This protein binds this small molecule.
Small molecule (SMILES): O=C1c2ccccc2C(=O)[C@@H](Br)[C@H]1[C@H]1C(=O)c2ccccc2C(=O)[C@@H]1O

Sequence of chain 1.B:
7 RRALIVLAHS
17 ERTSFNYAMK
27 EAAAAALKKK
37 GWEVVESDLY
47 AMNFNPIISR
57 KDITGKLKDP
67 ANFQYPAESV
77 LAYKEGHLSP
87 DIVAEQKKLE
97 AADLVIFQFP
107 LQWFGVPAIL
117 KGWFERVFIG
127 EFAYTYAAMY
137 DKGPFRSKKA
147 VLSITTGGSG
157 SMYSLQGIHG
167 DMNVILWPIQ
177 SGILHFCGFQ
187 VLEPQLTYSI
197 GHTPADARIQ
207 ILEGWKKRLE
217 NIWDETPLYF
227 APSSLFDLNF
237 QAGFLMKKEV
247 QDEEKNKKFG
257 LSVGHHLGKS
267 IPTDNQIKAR

Sequence of chain 1.A:
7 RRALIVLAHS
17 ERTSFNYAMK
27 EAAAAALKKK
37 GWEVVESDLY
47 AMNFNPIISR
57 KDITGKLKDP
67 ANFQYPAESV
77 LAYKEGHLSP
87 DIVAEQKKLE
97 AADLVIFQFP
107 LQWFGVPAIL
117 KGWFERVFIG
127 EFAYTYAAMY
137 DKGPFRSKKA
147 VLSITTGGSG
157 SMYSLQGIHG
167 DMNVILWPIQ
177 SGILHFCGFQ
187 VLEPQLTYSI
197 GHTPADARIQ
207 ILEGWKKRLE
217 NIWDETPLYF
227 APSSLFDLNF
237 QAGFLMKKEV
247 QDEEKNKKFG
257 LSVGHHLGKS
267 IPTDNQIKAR

Binding-site contacts:
Ligand atom O20 contacts residue GLY154 of chain 1.A at 3.6 Å.
Ligand atom O38 contacts residue FAD1 of chain 1.O at 3.8 Å.
Ligand atom C35 contacts residue ALA73 of chain 1.B at 3.6 Å (hydrophobic).
Ligand atom C37 contacts residue PRO72 of chain 1.B at 4.0 Å (hydrophobic).
Ligand atom C18 contacts residue FAD1 of chain 1.O at 3.5 Å.
Ligand atom O20 contacts residue GLY153 of chain 1.A at 4.2 Å.
Ligand atom O20 contacts residue FAD1 of chain 1.O at 2.9 Å.
Ligand atom C14 contacts residue FAD1 of chain 1.O at 3.5 Å.
Ligand atom C1 contacts residue FAD1 of chain 1.O at 3.6 Å.
Ligand atom C16 contacts residue PHE110 of chain 1.A at 4.0 Å (hydrophobic).
Ligand atom C36 contacts residue ALA73 of chain 1.B at 3.6 Å (hydrophobic).
Ligand atom C1 contacts residue TYR130 of chain 1.B at 3.2 Å (hydrophobic).
Ligand atom BR contacts residue GLY153 of chain 1.A at 3.5 Å.
Ligand atom C17 contacts residue FAD1 of chain 1.O at 3.4 Å.
Ligand atom O19 contacts residue PRO72 of chain 1.B at 3.8 Å.
Ligand atom C16 contacts residue PHE182 of chain 1.B at 3.4 Å (hydrophobic).
Ligand atom C13 contacts residue TYR130 of chain 1.B at 3.4 Å (hydrophobic).
Ligand atom C24 contacts residue PRO72 of chain 1.B at 3.5 Å (hydrophobic).
Ligand atom C23 contacts residue PRO72 of chain 1.B at 3.6 Å (hydrophobic).
Ligand atom C4 contacts residue FAD1 of chain 1.O at 3.5 Å.
Ligand atom O41 contacts residue GLY153 of chain 1.A at 3.5 Å.
Ligand atom C16 contacts residue TRP109 of chain 1.A at 4.1 Å (hydrophobic).
Ligand atom O19 contacts residue FAD1 of chain 1.O at 3.1 Å.
Ligand atom C14 contacts residue TYR130 of chain 1.B at 3.2 Å (hydrophobic).
Ligand atom C15 contacts residue FAD1 of chain 1.O at 3.6 Å.
Ligand atom C17 contacts residue PHE182 of chain 1.B at 3.8 Å (hydrophobic).
Ligand atom C25 contacts residue PRO72 of chain 1.B at 3.8 Å (hydrophobic).
Ligand atom C15 contacts residue TRP109 of chain 1.A at 3.6 Å (hydrophobic).
Ligand atom O40 contacts residue PRO72 of chain 1.B at 4.1 Å.
Ligand atom C37 contacts residue ALA73 of chain 1.B at 4.0 Å (hydrophobic).
Ligand atom C6 contacts residue TYR130 of chain 1.B at 3.7 Å (hydrophobic).
Ligand atom O40 contacts residue TYR130 of chain 1.B at 3.3 Å (h-bond).
Ligand atom O19 contacts residue TYR130 of chain 1.B at 3.4 Å (h-bond).
Ligand atom C15 contacts residue PHE182 of chain 1.B at 3.7 Å (hydrophobic).
Ligand atom C26 contacts residue PRO72 of chain 1.B at 4.1 Å (hydrophobic).
Ligand atom C16 contacts residue FAD1 of chain 1.O at 3.6 Å.
Ligand atom O41 contacts residue FAD1 of chain 1.O at 2.9 Å.
Ligand atom C13 contacts residue FAD1 of chain 1.O at 3.7 Å.
Ligand atom C22 contacts residue PRO72 of chain 1.B at 3.8 Å (hydrophobic).
Ligand atom BR contacts residue GLY154 of chain 1.A at 3.9 Å.